Binding-site contacts:
Ligand atom O3P contacts residue TYR244 of chain 1.B at 2.6 Å (h-bond).
Ligand atom O1 contacts residue ASP121 of chain 1.B at 2.6 Å (salt-bridge).
Ligand atom C3 contacts residue ASP121 of chain 1.B at 3.8 Å.
Ligand atom O3 contacts residue SER247 of chain 1.B at 3.6 Å.
Ligand atom C3 contacts residue MET248 of chain 1.B at 3.7 Å (hydrophobic).
Ligand atom P contacts residue TYR215 of chain 1.B at 3.8 Å.
Ligand atom O1 contacts residue MG1 of chain 1.H at 2.3 Å.
Ligand atom O2 contacts residue PO41 of chain 1.I at 3.4 Å (h-bond).
Ligand atom C4 contacts residue MET248 of chain 1.B at 3.7 Å (hydrophobic).
Ligand atom C6 contacts residue TYR244 of chain 1.B at 3.8 Å (hydrophobic).
Ligand atom C6 contacts residue LYS274 of chain 1.B at 3.8 Å.
Ligand atom O1P contacts residue ARG243 of chain 1.A at 2.9 Å (salt-bridge).
Ligand atom C5 contacts residue LYS274 of chain 1.B at 3.8 Å.
Ligand atom O1 contacts residue PO41 of chain 1.I at 2.8 Å (h-bond).
Ligand atom O4 contacts residue MET248 of chain 1.B at 3.5 Å (h-bond).
Ligand atom O5 contacts residue LYS274 of chain 1.B at 2.9 Å (salt-bridge).
Ligand atom O3 contacts residue GLY246 of chain 1.B at 3.8 Å.
Ligand atom C1 contacts residue MG1 of chain 1.H at 3.7 Å.
Ligand atom O3 contacts residue MET248 of chain 1.B at 2.8 Å (h-bond).
Ligand atom O3P contacts residue ASN212 of chain 1.B at 2.9 Å (h-bond).
Ligand atom C6 contacts residue GLY246 of chain 1.B at 3.6 Å.
Ligand atom O2P contacts residue TYR215 of chain 1.B at 2.5 Å (h-bond).
Ligand atom O2 contacts residue GLY122 of chain 1.B at 3.8 Å.
Ligand atom O2 contacts residue GLY246 of chain 1.B at 3.8 Å.
Ligand atom P contacts residue TYR264 of chain 1.B at 3.6 Å.
Ligand atom O3P contacts residue TYR264 of chain 1.B at 3.6 Å.
Ligand atom O1 contacts residue GLU280 of chain 1.B at 2.7 Å (salt-bridge).
Ligand atom C4 contacts residue GLY246 of chain 1.B at 3.1 Å.
Ligand atom O3 contacts residue ASP121 of chain 1.B at 3.0 Å (salt-bridge).
Ligand atom O1P contacts residue ASN212 of chain 1.B at 3.8 Å.
Ligand atom O6 contacts residue LYS274 of chain 1.B at 2.9 Å (salt-bridge).
Ligand atom C1 contacts residue PO41 of chain 1.I at 3.2 Å.
Ligand atom O3 contacts residue GLY122 of chain 1.B at 3.8 Å.
Ligand atom O3P contacts residue ARG243 of chain 1.A at 3.8 Å.
Ligand atom O6 contacts residue TYR264 of chain 1.B at 3.5 Å.
Ligand atom O2P contacts residue TYR264 of chain 1.B at 2.4 Å (h-bond).
Ligand atom P contacts residue ASN212 of chain 1.B at 3.6 Å.
Ligand atom C1 contacts residue GLU280 of chain 1.B at 3.7 Å.
Ligand atom C1 contacts residue ASP121 of chain 1.B at 3.9 Å.
Ligand atom C5 contacts residue GLY246 of chain 1.B at 3.9 Å.

Sequence of chain 1.B:
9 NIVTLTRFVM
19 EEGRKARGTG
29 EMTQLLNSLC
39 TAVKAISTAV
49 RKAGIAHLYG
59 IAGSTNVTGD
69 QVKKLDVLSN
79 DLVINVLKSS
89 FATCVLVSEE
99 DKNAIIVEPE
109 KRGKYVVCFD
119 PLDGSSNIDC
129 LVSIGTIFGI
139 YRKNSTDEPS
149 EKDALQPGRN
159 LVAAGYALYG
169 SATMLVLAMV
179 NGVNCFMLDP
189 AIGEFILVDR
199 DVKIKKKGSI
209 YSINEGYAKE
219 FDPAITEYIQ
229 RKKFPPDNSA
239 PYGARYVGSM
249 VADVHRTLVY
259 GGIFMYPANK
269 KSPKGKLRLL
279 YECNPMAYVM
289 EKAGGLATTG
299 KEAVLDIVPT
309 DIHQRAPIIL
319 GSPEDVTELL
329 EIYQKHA

This protein binds this small molecule.
Small molecule (SMILES): O=P(O)(O)OC[C@H]1O[C@](O)(CO)[C@@H](O)[C@@H]1O

Sequence of chain 1.A:
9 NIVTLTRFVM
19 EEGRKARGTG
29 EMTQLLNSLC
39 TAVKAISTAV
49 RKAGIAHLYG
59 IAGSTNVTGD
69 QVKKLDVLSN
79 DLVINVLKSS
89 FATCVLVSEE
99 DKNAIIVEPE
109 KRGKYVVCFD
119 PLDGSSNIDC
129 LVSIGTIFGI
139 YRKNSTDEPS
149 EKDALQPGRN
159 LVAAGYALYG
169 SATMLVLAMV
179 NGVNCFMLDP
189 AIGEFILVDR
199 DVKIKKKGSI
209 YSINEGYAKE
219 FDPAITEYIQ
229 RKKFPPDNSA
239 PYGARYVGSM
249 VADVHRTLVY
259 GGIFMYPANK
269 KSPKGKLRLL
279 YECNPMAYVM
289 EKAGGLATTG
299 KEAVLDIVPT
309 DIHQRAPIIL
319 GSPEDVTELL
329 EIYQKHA